Sequence of chain 1.PA:
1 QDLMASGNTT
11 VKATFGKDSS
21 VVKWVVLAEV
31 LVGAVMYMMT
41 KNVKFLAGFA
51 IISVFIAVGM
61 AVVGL

Sequence of chain 1.DB:
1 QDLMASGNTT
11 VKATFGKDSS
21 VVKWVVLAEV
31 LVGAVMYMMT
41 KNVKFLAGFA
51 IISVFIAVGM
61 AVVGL

The protein below binds the small molecule below.
Small molecule (SMILES): CCOP(=O)(O)OC[C@H](O)CO

Sequence of chain 1.EB:
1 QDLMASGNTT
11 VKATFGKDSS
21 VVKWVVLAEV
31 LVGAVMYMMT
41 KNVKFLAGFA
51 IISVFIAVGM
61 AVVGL

Binding-site contacts:
Ligand atom O2 contacts residue LYS44 of chain 1.PA at 3.3 Å.
Ligand atom P1 contacts residue LYS44 of chain 1.PA at 3.9 Å.
Ligand atom C4 contacts residue MET39 of chain 1.EB at 3.6 Å (hydrophobic).
Ligand atom O3 contacts residue VAL32 of chain 1.DB at 3.4 Å.
Ligand atom O2 contacts residue MET38 of chain 1.EB at 3.5 Å (h-bond).
Ligand atom O1 contacts residue LYS44 of chain 1.PA at 3.4 Å.
Ligand atom C1 contacts residue VAL43 of chain 1.PA at 3.4 Å (hydrophobic).
Ligand atom O4 contacts residue MET38 of chain 1.EB at 4.1 Å.
Ligand atom C2 contacts residue VAL43 of chain 1.PA at 3.4 Å (hydrophobic).
Ligand atom O4 contacts residue MET39 of chain 1.EB at 3.9 Å.
Ligand atom P1 contacts residue MET38 of chain 1.EB at 3.8 Å.
Ligand atom O5 contacts residue LYS44 of chain 1.PA at 4.3 Å.
Ligand atom C3 contacts residue MET38 of chain 1.EB at 3.3 Å (hydrophobic).
Ligand atom O4 contacts residue LYS44 of chain 1.PA at 3.8 Å.
Ligand atom C4 contacts residue MET38 of chain 1.EB at 4.4 Å (hydrophobic).
Ligand atom O3 contacts residue MET38 of chain 1.EB at 2.9 Å (h-bond).
Ligand atom O5 contacts residue MET39 of chain 1.EB at 2.7 Å (h-bond).
Ligand atom C1 contacts residue LYS44 of chain 1.PA at 4.4 Å.
Ligand atom O3 contacts residue MET39 of chain 1.EB at 4.5 Å.
Ligand atom C3 contacts residue MET39 of chain 1.EB at 4.0 Å (hydrophobic).
Ligand atom O1 contacts residue VAL43 of chain 1.PA at 3.1 Å (h-bond).
Ligand atom O2 contacts residue MET39 of chain 1.EB at 3.9 Å.